Binding-site contacts:
Ligand atom C03 contacts residue TRP166 of chain 1.A at 3.8 Å (hydrophobic).
Ligand atom O19 contacts residue GLN337 of chain 1.A at 3.0 Å (h-bond).
Ligand atom C01 contacts residue TRP166 of chain 1.A at 3.9 Å (hydrophobic).
Ligand atom C10 contacts residue TRP166 of chain 1.A at 3.5 Å (hydrophobic).
Ligand atom O08 contacts residue VAL380 of chain 1.A at 3.8 Å.
Ligand atom O19 contacts residue TYR461 of chain 1.A at 3.7 Å.
Ligand atom C14 contacts residue HIS168 of chain 1.A at 3.8 Å.
Ligand atom C04 contacts residue LEU465 of chain 1.A at 3.9 Å (hydrophobic).
Ligand atom O05 contacts residue LEU465 of chain 1.A at 3.8 Å.
Ligand atom C06 contacts residue TYR461 of chain 1.A at 3.6 Å (hydrophobic).
Ligand atom O17 contacts residue HIS168 of chain 1.A at 3.2 Å (h-bond).
Ligand atom C12 contacts residue VAL380 of chain 1.A at 3.8 Å (hydrophobic).
Ligand atom O15 contacts residue TYR461 of chain 1.A at 3.2 Å (h-bond).
Ligand atom O17 contacts residue HIS442 of chain 1.A at 2.6 Å (h-bond).
Ligand atom C10 contacts residue ALA123 of chain 1.A at 3.9 Å (hydrophobic).
Ligand atom P16 contacts residue LYS444 of chain 1.A at 4.0 Å.
Ligand atom P16 contacts residue HIS168 of chain 1.A at 3.6 Å.
Ligand atom C07 contacts residue HIS168 of chain 1.A at 4.0 Å.
Ligand atom O15 contacts residue HIS168 of chain 1.A at 3.2 Å (h-bond).
Ligand atom P16 contacts residue TYR461 of chain 1.A at 3.4 Å.
Ligand atom O17 contacts residue LYS444 of chain 1.A at 3.8 Å.
Ligand atom O13 contacts residue LEU88 of chain 1.A at 3.3 Å.
Ligand atom C12 contacts residue ALA123 of chain 1.A at 3.6 Å (hydrophobic).
Ligand atom O08 contacts residue GLY381 of chain 1.A at 3.4 Å.
Ligand atom C11 contacts residue GLY381 of chain 1.A at 3.9 Å.
Ligand atom P16 contacts residue ASN459 of chain 1.A at 4.0 Å.
Ligand atom O20 contacts residue TYR461 of chain 1.A at 3.8 Å.
Ligand atom O18 contacts residue LYS444 of chain 1.A at 3.0 Å (salt-bridge).
Ligand atom O19 contacts residue HIS442 of chain 1.A at 3.3 Å (h-bond).
Ligand atom C14 contacts residue LEU88 of chain 1.A at 4.0 Å (hydrophobic).
Ligand atom C03 contacts residue LEU465 of chain 1.A at 3.6 Å (hydrophobic).
Ligand atom C09 contacts residue LEU88 of chain 1.A at 3.7 Å (hydrophobic).
Ligand atom C09 contacts residue TRP166 of chain 1.A at 3.7 Å (hydrophobic).
Ligand atom O18 contacts residue HIS168 of chain 1.A at 3.8 Å.
Ligand atom O18 contacts residue TYR461 of chain 1.A at 2.9 Å (h-bond).
Ligand atom O08 contacts residue LEU88 of chain 1.A at 3.9 Å.
Ligand atom P16 contacts residue HIS442 of chain 1.A at 3.3 Å.
Ligand atom O18 contacts residue ASN459 of chain 1.A at 2.7 Å (h-bond).
Ligand atom O13 contacts residue TRP166 of chain 1.A at 2.9 Å (h-bond).
Ligand atom O18 contacts residue HIS442 of chain 1.A at 3.8 Å.

The small molecule below binds the protein below.
Small molecule (SMILES): CCCC(=O)OC[C@H](COP(=O)(O)O)OC(=O)CCC

Sequence of chain 1.A:
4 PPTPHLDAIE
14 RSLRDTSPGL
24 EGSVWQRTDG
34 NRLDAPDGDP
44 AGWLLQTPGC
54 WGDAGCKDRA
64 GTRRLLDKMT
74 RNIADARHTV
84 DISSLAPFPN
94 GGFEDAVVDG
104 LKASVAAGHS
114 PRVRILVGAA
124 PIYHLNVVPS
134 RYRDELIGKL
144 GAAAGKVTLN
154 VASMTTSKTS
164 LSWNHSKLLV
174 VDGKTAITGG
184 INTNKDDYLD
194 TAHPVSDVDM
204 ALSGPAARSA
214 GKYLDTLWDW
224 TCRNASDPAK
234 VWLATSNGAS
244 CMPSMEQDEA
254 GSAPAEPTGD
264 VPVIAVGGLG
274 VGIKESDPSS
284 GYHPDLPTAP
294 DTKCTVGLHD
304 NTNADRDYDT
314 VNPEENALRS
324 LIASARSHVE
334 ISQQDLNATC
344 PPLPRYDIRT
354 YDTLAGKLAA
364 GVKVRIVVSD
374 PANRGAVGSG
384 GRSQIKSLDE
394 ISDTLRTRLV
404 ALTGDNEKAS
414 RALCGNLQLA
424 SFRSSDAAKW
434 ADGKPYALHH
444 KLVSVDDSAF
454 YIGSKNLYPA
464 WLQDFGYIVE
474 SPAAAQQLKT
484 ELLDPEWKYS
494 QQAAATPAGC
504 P